Sequence of chain 1.H:
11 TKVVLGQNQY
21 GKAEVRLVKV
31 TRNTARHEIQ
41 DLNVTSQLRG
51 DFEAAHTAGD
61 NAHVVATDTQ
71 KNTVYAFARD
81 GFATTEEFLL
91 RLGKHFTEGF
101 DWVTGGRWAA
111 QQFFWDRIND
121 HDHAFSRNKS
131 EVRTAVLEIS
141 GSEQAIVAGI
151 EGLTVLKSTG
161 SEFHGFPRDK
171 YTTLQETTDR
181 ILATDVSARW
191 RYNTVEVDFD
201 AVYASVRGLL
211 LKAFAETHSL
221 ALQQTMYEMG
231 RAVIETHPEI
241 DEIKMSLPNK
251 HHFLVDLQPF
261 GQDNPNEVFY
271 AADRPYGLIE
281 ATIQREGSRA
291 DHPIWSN

This small molecule binds to this protein.
Small molecule (SMILES): O=c1[nH]c(=O)c2nn[nH]c2[nH]1

Binding-site contacts:
Ligand atom O2 contacts residue ALA221 of chain 1.E at 3.7 Å.
Ligand atom O2 contacts residue ARG180 of chain 1.E at 2.9 Å (salt-bridge).
Ligand atom C2 contacts residue PHE163 of chain 1.E at 3.7 Å (hydrophobic).
Ligand atom O6 contacts residue TYR20 of chain 1.H at 3.4 Å.
Ligand atom N8 contacts residue THR67 of chain 1.H at 3.3 Å (h-bond).
Ligand atom N8 contacts residue PHE163 of chain 1.E at 3.5 Å.
Ligand atom C2 contacts residue ASN249 of chain 1.E at 3.8 Å.
Ligand atom N7 contacts residue THR67 of chain 1.H at 3.0 Å (h-bond).
Ligand atom O2 contacts residue PHE163 of chain 1.E at 4.0 Å.
Ligand atom O6 contacts residue GLN223 of chain 1.E at 3.0 Å (h-bond).
Ligand atom C4 contacts residue ASN249 of chain 1.E at 3.8 Å.
Ligand atom N1 contacts residue PHE163 of chain 1.E at 3.7 Å.
Ligand atom O2 contacts residue LEU222 of chain 1.E at 2.8 Å (h-bond).
Ligand atom C6 contacts residue VAL64 of chain 1.H at 4.1 Å (hydrophobic).
Ligand atom C6 contacts residue GLN223 of chain 1.E at 3.8 Å.
Ligand atom C6 contacts residue THR67 of chain 1.H at 4.0 Å.
Ligand atom C4 contacts residue ARG180 of chain 1.E at 3.9 Å.
Ligand atom N8 contacts residue ASP68 of chain 1.H at 4.1 Å.
Ligand atom C2 contacts residue GLN223 of chain 1.E at 3.9 Å.
Ligand atom O6 contacts residue THR67 of chain 1.H at 3.6 Å.
Ligand atom N8 contacts residue LEU174 of chain 1.E at 3.7 Å.
Ligand atom O2 contacts residue ASN249 of chain 1.E at 4.1 Å.
Ligand atom C2 contacts residue ARG180 of chain 1.E at 3.6 Å.
Ligand atom C5 contacts residue THR67 of chain 1.H at 3.9 Å.
Ligand atom N7 contacts residue ALA66 of chain 1.H at 3.8 Å.
Ligand atom N1 contacts residue GLN223 of chain 1.E at 3.0 Å (h-bond).
Ligand atom C5 contacts residue PHE163 of chain 1.E at 3.4 Å (hydrophobic).
Ligand atom C2 contacts residue LEU222 of chain 1.E at 3.8 Å (hydrophobic).
Ligand atom N9 contacts residue LEU174 of chain 1.E at 3.9 Å.
Ligand atom N9 contacts residue PHE163 of chain 1.E at 3.5 Å.
Ligand atom N9 contacts residue ARG180 of chain 1.E at 3.9 Å.
Ligand atom N3 contacts residue ASN249 of chain 1.E at 3.3 Å (h-bond).
Ligand atom C4 contacts residue PHE163 of chain 1.E at 3.5 Å (hydrophobic).
Ligand atom O6 contacts residue VAL64 of chain 1.H at 3.4 Å.
Ligand atom C6 contacts residue PHE163 of chain 1.E at 3.7 Å (hydrophobic).
Ligand atom O2 contacts residue GLN223 of chain 1.E at 3.8 Å.
Ligand atom N3 contacts residue ARG180 of chain 1.E at 3.0 Å (salt-bridge).
Ligand atom N3 contacts residue PHE163 of chain 1.E at 3.7 Å.
Ligand atom N7 contacts residue PHE163 of chain 1.E at 3.6 Å.
Ligand atom N9 contacts residue ASN249 of chain 1.E at 4.1 Å.

Sequence of chain 1.E:
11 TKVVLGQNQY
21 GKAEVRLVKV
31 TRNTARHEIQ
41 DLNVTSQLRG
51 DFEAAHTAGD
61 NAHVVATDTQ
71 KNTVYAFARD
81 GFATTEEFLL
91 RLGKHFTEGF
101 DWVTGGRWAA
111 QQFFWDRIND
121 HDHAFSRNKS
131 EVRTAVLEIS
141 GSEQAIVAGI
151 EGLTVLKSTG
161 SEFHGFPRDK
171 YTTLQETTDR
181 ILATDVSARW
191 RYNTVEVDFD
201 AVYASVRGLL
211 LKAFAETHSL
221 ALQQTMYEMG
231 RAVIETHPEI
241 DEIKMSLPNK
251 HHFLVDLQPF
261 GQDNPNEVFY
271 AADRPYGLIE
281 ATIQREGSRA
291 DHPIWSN